Binding-site contacts:
Ligand atom C2 contacts residue ASN368 of chain 1.A at 2.5 Å.
Ligand atom C5 contacts residue ASN368 of chain 1.A at 3.7 Å.
Ligand atom O7 contacts residue ASN368 of chain 1.A at 4.0 Å.
Ligand atom N2 contacts residue ASN368 of chain 1.A at 2.9 Å (h-bond).
Ligand atom O6 contacts residue PHE348 of chain 1.A at 3.2 Å.
Ligand atom C6 contacts residue PHE348 of chain 1.A at 4.1 Å (hydrophobic).
Ligand atom C1 contacts residue ASN368 of chain 1.A at 1.4 Å.
Ligand atom C6 contacts residue THR370 of chain 1.A at 4.3 Å.
Ligand atom C7 contacts residue ASN368 of chain 1.A at 3.8 Å.
Ligand atom C3 contacts residue ASN368 of chain 1.A at 3.8 Å.
Ligand atom O5 contacts residue THR370 of chain 1.A at 4.0 Å.
Ligand atom C4 contacts residue ASN368 of chain 1.A at 4.2 Å.
Ligand atom O6 contacts residue THR370 of chain 1.A at 4.0 Å.
Ligand atom O5 contacts residue ASN368 of chain 1.A at 2.4 Å (h-bond).

Sequence of chain 1.A:
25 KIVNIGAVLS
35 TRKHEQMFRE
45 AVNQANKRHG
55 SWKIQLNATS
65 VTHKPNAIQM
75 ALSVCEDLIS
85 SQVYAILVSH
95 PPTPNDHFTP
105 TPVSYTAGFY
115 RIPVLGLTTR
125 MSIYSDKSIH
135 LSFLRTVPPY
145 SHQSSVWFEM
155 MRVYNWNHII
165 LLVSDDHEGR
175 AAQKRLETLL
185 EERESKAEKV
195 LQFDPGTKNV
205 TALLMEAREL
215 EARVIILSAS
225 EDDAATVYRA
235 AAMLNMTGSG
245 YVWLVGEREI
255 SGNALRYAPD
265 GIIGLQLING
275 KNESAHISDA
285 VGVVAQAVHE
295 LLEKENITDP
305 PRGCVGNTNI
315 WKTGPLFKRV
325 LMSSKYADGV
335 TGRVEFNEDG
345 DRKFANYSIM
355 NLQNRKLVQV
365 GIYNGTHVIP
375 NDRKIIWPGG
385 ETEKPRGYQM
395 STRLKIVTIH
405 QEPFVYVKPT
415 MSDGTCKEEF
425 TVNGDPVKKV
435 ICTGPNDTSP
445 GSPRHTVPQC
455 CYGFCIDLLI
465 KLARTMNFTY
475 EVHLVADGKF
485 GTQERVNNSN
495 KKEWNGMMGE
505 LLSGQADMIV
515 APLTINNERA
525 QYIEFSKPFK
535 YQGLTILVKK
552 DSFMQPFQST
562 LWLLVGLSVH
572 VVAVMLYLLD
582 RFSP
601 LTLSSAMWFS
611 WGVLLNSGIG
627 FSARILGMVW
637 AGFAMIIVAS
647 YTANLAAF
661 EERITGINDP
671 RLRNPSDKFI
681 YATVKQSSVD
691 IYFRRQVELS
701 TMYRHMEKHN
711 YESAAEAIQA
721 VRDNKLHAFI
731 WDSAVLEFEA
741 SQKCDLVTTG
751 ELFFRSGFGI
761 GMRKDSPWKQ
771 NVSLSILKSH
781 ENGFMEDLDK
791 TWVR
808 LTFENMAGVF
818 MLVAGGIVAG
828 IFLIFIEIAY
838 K

The small molecule below binds the protein below.
Small molecule (SMILES): CC(=O)N[C@@H]1[C@@H](O)[C@H](O)[C@@H](CO)O[C@H]1O